Sequence of chain 2.A:
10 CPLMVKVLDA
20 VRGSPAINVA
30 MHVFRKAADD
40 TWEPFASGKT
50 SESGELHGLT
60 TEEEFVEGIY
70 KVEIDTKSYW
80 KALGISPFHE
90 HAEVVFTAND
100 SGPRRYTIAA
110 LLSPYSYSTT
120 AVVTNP

Binding-site contacts:
Ligand atom C08 contacts residue ZP21 of chain 2.C at 1.3 Å.
Ligand atom C18 contacts residue ZP21 of chain 2.C at 0.7 Å.
Ligand atom C09 contacts residue LEU17 of chain 1.A at 3.4 Å (hydrophobic).
Ligand atom O10 contacts residue ALA108 of chain 2.A at 3.2 Å.
Ligand atom O14 contacts residue LYS15 of chain 1.A at 3.1 Å (salt-bridge).
Ligand atom O10 contacts residue ZP21 of chain 2.C at 2.4 Å.
Ligand atom O17 contacts residue LYS15 of chain 2.A at 2.4 Å (salt-bridge).
Ligand atom O01 contacts residue SER117 of chain 2.A at 3.5 Å.
Ligand atom O14 contacts residue ZP21 of chain 2.C at 0.7 Å (h-bond).
Ligand atom N20 contacts residue ZP21 of chain 2.C at 1.1 Å.
Ligand atom C15 contacts residue ZP21 of chain 2.C at 0.8 Å.
Ligand atom C03 contacts residue ZP21 of chain 2.C at 1.5 Å.
Ligand atom C15 contacts residue LYS15 of chain 1.A at 3.3 Å.
Ligand atom C11 contacts residue ZP21 of chain 2.C at 0.4 Å.
Ligand atom C04 contacts residue ZP21 of chain 2.C at 1.8 Å.
Ligand atom C07 contacts residue ZP21 of chain 2.C at 1.2 Å.
Ligand atom O17 contacts residue LYS15 of chain 1.A at 3.0 Å (salt-bridge).
Ligand atom O21 contacts residue LYS15 of chain 2.A at 2.8 Å (salt-bridge).
Ligand atom O21 contacts residue ZP21 of chain 2.C at 0.7 Å (h-bond).
Ligand atom C13 contacts residue ZP21 of chain 2.C at 0.7 Å.
Ligand atom O01 contacts residue ZP21 of chain 2.C at 1.3 Å.
Ligand atom C16 contacts residue LYS15 of chain 2.A at 3.5 Å.
Ligand atom C06 contacts residue ZP21 of chain 2.C at 1.8 Å.
Ligand atom O22 contacts residue ALA108 of chain 1.A at 3.4 Å.
Ligand atom C19 contacts residue ZP21 of chain 2.C at 0.4 Å.
Ligand atom F05 contacts residue LEU110 of chain 1.A at 3.5 Å.
Ligand atom F05 contacts residue ALA109 of chain 1.A at 3.2 Å.
Ligand atom F05 contacts residue ZP21 of chain 2.C at 3.1 Å.
Ligand atom F05 contacts residue ALA108 of chain 1.A at 2.9 Å.
Ligand atom O22 contacts residue LEU17 of chain 2.A at 3.4 Å.
Ligand atom O01 contacts residue LEU110 of chain 2.A at 3.5 Å.
Ligand atom O10 contacts residue LEU17 of chain 1.A at 3.2 Å.
Ligand atom C16 contacts residue ZP21 of chain 2.C at 0.2 Å.
Ligand atom C12 contacts residue ZP21 of chain 2.C at 1.0 Å.
Ligand atom C02 contacts residue ZP21 of chain 2.C at 0.3 Å.
Ligand atom O17 contacts residue ZP21 of chain 2.C at 0.8 Å (h-bond).
Ligand atom C12 contacts residue LEU17 of chain 1.A at 3.3 Å (hydrophobic).
Ligand atom O22 contacts residue ZP21 of chain 2.C at 1.6 Å.
Ligand atom F05 contacts residue SER117 of chain 1.A at 3.1 Å.
Ligand atom C09 contacts residue ZP21 of chain 2.C at 1.9 Å.

This protein binds this small molecule.
Small molecule (SMILES): COc1cc(C(=O)c2cc(O)cc(F)c2)cc([N+](=O)[O-])c1O

Sequence of chain 1.A:
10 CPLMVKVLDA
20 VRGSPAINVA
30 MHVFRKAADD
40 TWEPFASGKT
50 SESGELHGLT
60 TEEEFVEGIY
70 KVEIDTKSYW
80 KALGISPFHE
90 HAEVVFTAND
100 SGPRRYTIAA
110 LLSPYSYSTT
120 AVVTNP